Sequence of chain 1.A:
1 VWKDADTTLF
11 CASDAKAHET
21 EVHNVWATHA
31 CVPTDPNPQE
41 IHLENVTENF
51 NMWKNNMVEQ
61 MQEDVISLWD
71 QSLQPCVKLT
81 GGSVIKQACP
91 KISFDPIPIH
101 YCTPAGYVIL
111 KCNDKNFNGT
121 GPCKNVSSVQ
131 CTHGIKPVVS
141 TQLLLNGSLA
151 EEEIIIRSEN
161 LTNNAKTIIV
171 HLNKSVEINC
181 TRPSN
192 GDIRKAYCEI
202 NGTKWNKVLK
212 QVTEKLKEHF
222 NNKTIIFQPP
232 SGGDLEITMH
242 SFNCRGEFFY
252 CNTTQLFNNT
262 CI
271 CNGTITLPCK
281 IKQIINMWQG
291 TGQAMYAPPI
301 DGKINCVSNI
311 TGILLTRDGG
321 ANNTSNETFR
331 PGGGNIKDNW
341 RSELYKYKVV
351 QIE

This small molecule binds to this protein.
Small molecule (SMILES): Cc1nc([C@H](CN)NC(=O)c2ccc(-c3ccc(Cl)c(F)c3)[nH]2)sc1CO

Binding-site contacts:
Ligand atom F27 contacts residue VAL139 of chain 1.A at 3.5 Å.
Ligand atom C10 contacts residue ASP235 of chain 1.A at 3.9 Å.
Ligand atom C17 contacts residue GLY334 of chain 1.A at 3.6 Å.
Ligand atom C03 contacts residue GLY290 of chain 1.A at 4.0 Å.
Ligand atom CL24 contacts residue ASN244 of chain 1.A at 3.9 Å.
Ligand atom C18 contacts residue GLU237 of chain 1.A at 3.7 Å.
Ligand atom N11 contacts residue ASP235 of chain 1.A at 2.8 Å (salt-bridge).
Ligand atom C26 contacts residue ASN286 of chain 1.A at 3.4 Å.
Ligand atom N19 contacts residue MET287 of chain 1.A at 3.8 Å.
Ligand atom C17 contacts residue TRP288 of chain 1.A at 3.7 Å (hydrophobic).
Ligand atom CL24 contacts residue PHE249 of chain 1.A at 3.5 Å.
Ligand atom N19 contacts residue GLU237 of chain 1.A at 3.6 Å.
Ligand atom C16 contacts residue TRP288 of chain 1.A at 3.9 Å (hydrophobic).
Ligand atom C18 contacts residue ASN286 of chain 1.A at 4.0 Å.
Ligand atom F27 contacts residue SER242 of chain 1.A at 2.9 Å.
Ligand atom N19 contacts residue ASN286 of chain 1.A at 3.0 Å (h-bond).
Ligand atom C15 contacts residue ASN286 of chain 1.A at 4.0 Å.
Ligand atom O14 contacts residue MET287 of chain 1.A at 2.9 Å (h-bond).
Ligand atom C22 contacts residue SER242 of chain 1.A at 3.3 Å.
Ligand atom C21 contacts residue SER242 of chain 1.A at 3.6 Å.
Ligand atom F27 contacts residue PHE243 of chain 1.A at 4.0 Å.
Ligand atom C15 contacts residue TRP288 of chain 1.A at 3.5 Å (hydrophobic).
Ligand atom C26 contacts residue GLU237 of chain 1.A at 3.5 Å.
Ligand atom O14 contacts residue TRP288 of chain 1.A at 3.9 Å.
Ligand atom S06 contacts residue GLY290 of chain 1.A at 3.6 Å.
Ligand atom C18 contacts residue TRP288 of chain 1.A at 3.4 Å (hydrophobic).
Ligand atom O14 contacts residue ASN286 of chain 1.A at 3.4 Å.
Ligand atom C20 contacts residue GLU237 of chain 1.A at 3.7 Å.
Ligand atom C16 contacts residue GLY334 of chain 1.A at 3.2 Å.
Ligand atom C23 contacts residue SER242 of chain 1.A at 3.6 Å.
Ligand atom C22 contacts residue VAL139 of chain 1.A at 4.0 Å (hydrophobic).
Ligand atom CL24 contacts residue SER242 of chain 1.A at 3.7 Å.
Ligand atom F27 contacts residue THR141 of chain 1.A at 3.6 Å.
Ligand atom C21 contacts residue THR141 of chain 1.A at 3.6 Å.
Ligand atom F27 contacts residue SER140 of chain 1.A at 3.0 Å.
Ligand atom C20 contacts residue TRP288 of chain 1.A at 3.7 Å (hydrophobic).
Ligand atom N19 contacts residue TRP288 of chain 1.A at 3.3 Å (h-bond).
Ligand atom C13 contacts residue MET287 of chain 1.A at 3.6 Å (hydrophobic).
Ligand atom C25 contacts residue TYR251 of chain 1.A at 4.0 Å (hydrophobic).
Ligand atom CL24 contacts residue PHE243 of chain 1.A at 3.3 Å.